Sequence of chain 1.D:
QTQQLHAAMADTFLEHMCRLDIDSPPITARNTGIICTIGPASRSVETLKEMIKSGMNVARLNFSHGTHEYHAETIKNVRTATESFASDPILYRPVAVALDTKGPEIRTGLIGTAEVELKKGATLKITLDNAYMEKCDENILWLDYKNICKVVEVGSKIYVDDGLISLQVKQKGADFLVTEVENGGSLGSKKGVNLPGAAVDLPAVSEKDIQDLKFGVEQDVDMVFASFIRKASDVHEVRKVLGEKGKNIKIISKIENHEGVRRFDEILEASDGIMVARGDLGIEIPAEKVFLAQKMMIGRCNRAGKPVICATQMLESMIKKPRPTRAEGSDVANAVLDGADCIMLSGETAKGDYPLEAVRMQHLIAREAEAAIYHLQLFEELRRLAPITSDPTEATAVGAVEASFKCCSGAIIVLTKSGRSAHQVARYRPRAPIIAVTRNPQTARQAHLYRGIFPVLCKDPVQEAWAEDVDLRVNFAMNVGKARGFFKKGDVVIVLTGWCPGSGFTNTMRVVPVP

Binding-site contacts:
Ligand atom C2 contacts residue THR348 of chain 1.D at 3.7 Å.
Ligand atom C2 contacts residue ARG314 of chain 1.D at 4.4 Å.
Ligand atom O2 contacts residue GLU292 of chain 1.D at 2.9 Å (salt-bridge).
Ligand atom C2 contacts residue ASP316 of chain 1.D at 3.6 Å.
Ligand atom O4 contacts residue ALA313 of chain 1.D at 3.4 Å.
Ligand atom O4 contacts residue ASP316 of chain 1.D at 4.0 Å.
Ligand atom C1 contacts residue ASP316 of chain 1.D at 3.9 Å.
Ligand atom O4 contacts residue ARG314 of chain 1.D at 3.6 Å.
Ligand atom C1 contacts residue MG1 of chain 1.MA at 2.8 Å.
Ligand atom O1 contacts residue GLU292 of chain 1.D at 4.1 Å.
Ligand atom C2 contacts residue ALA313 of chain 1.D at 3.5 Å (hydrophobic).
Ligand atom O1 contacts residue LYS290 of chain 1.D at 3.1 Å (salt-bridge).
Ligand atom O1 contacts residue ASP133 of chain 1.D at 4.5 Å.
Ligand atom O2 contacts residue MG1 of chain 1.MA at 3.0 Å.
Ligand atom O2 contacts residue ARG314 of chain 1.D at 4.5 Å.
Ligand atom O2 contacts residue ALA313 of chain 1.D at 3.6 Å.
Ligand atom O3 contacts residue LYS290 of chain 1.D at 3.1 Å (salt-bridge).
Ligand atom O1 contacts residue MG1 of chain 1.MA at 3.9 Å.
Ligand atom C1 contacts residue LYS290 of chain 1.D at 3.4 Å.
Ligand atom O4 contacts residue GLU292 of chain 1.D at 4.5 Å.
Ligand atom C2 contacts residue MG1 of chain 1.MA at 3.5 Å.
Ligand atom O1 contacts residue MET311 of chain 1.D at 4.4 Å.
Ligand atom O2 contacts residue LEU317 of chain 1.D at 4.4 Å.
Ligand atom O2 contacts residue GLY315 of chain 1.D at 3.3 Å.
Ligand atom C2 contacts residue GLY315 of chain 1.D at 3.6 Å.
Ligand atom O3 contacts residue ASP316 of chain 1.D at 3.1 Å (salt-bridge).
Ligand atom O4 contacts residue THR348 of chain 1.D at 2.5 Å (h-bond).
Ligand atom O3 contacts residue GLU292 of chain 1.D at 2.8 Å (salt-bridge).
Ligand atom C1 contacts residue GLU292 of chain 1.D at 3.2 Å.
Ligand atom O2 contacts residue ASP316 of chain 1.D at 2.4 Å (salt-bridge).
Ligand atom C1 contacts residue ALA313 of chain 1.D at 3.8 Å (hydrophobic).
Ligand atom C2 contacts residue GLU292 of chain 1.D at 3.4 Å.
Ligand atom O1 contacts residue THR348 of chain 1.D at 4.2 Å.
Ligand atom O3 contacts residue MG1 of chain 1.MA at 1.8 Å.
Ligand atom O1 contacts residue ALA313 of chain 1.D at 3.9 Å.
Ligand atom O4 contacts residue GLY315 of chain 1.D at 3.0 Å (h-bond).
Ligand atom O1 contacts residue ARG93 of chain 1.D at 4.1 Å.

A small-molecule ligand and the protein it binds are described below.
Small molecule (SMILES): O=C([O-])C(=O)[O-]